Binding-site contacts:
Ligand atom C14 contacts residue ALA532 of chain 1.B at 3.3 Å (hydrophobic).
Ligand atom C11 contacts residue GLU43 of chain 1.B at 3.6 Å.
Ligand atom C13 contacts residue GLY192 of chain 1.B at 3.9 Å.
Ligand atom O3 contacts residue ARG536 of chain 1.B at 3.1 Å (salt-bridge).
Ligand atom C6 contacts residue GLU43 of chain 1.B at 3.8 Å.
Ligand atom F6 contacts residue ARG536 of chain 1.B at 3.7 Å.
Ligand atom F6 contacts residue GLU43 of chain 1.B at 3.8 Å.
Ligand atom N2 contacts residue GLU43 of chain 1.B at 3.8 Å.
Ligand atom F6 contacts residue VAL39 of chain 1.B at 3.4 Å.
Ligand atom C2 contacts residue ARG226 of chain 1.B at 3.8 Å.
Ligand atom C7 contacts residue ALA532 of chain 1.B at 3.7 Å (hydrophobic).
Ligand atom S2 contacts residue PRO40 of chain 1.B at 3.9 Å.
Ligand atom F1 contacts residue ALA532 of chain 1.B at 3.0 Å.
Ligand atom F3 contacts residue MET533 of chain 1.B at 3.8 Å.
Ligand atom F3 contacts residue HIS515 of chain 1.B at 2.9 Å.
Ligand atom C16 contacts residue ALA532 of chain 1.B at 3.3 Å (hydrophobic).
Ligand atom C3 contacts residue HIS515 of chain 1.B at 3.8 Å.
Ligand atom F1 contacts residue MET533 of chain 1.B at 3.2 Å.
Ligand atom N1 contacts residue TRP528 of chain 1.B at 3.6 Å.
Ligand atom C8 contacts residue GLU43 of chain 1.B at 3.9 Å.
Ligand atom F5 contacts residue SER45 of chain 1.B at 3.7 Å.
Ligand atom O1 contacts residue ARG226 of chain 1.B at 3.4 Å (salt-bridge).
Ligand atom F5 contacts residue HIS515 of chain 1.B at 3.0 Å.
Ligand atom F6 contacts residue LYS44 of chain 1.B at 3.8 Å.
Ligand atom F2 contacts residue ARG536 of chain 1.B at 3.0 Å.
Ligand atom O2 contacts residue TRP528 of chain 1.B at 3.6 Å.
Ligand atom S2 contacts residue ARG226 of chain 1.B at 3.8 Å.
Ligand atom O1 contacts residue ASP228 of chain 1.B at 3.7 Å.
Ligand atom O2 contacts residue ARG226 of chain 1.B at 3.8 Å.
Ligand atom F4 contacts residue HIS515 of chain 1.B at 3.5 Å.
Ligand atom C8 contacts residue ALA532 of chain 1.B at 3.7 Å (hydrophobic).
Ligand atom F4 contacts residue ARG536 of chain 1.B at 3.3 Å.
Ligand atom C17 contacts residue GLU43 of chain 1.B at 3.3 Å.
Ligand atom C4 contacts residue HIS515 of chain 1.B at 3.8 Å.
Ligand atom O2 contacts residue LYS525 of chain 1.B at 3.5 Å.
Ligand atom C12 contacts residue GLY192 of chain 1.B at 3.5 Å.
Ligand atom F5 contacts residue GLU43 of chain 1.B at 3.2 Å.
Ligand atom C12 contacts residue PRO40 of chain 1.B at 3.9 Å (hydrophobic).
Ligand atom F2 contacts residue HIS515 of chain 1.B at 3.8 Å.
Ligand atom C14 contacts residue VAL39 of chain 1.B at 3.9 Å (hydrophobic).

Sequence of chain 1.B:
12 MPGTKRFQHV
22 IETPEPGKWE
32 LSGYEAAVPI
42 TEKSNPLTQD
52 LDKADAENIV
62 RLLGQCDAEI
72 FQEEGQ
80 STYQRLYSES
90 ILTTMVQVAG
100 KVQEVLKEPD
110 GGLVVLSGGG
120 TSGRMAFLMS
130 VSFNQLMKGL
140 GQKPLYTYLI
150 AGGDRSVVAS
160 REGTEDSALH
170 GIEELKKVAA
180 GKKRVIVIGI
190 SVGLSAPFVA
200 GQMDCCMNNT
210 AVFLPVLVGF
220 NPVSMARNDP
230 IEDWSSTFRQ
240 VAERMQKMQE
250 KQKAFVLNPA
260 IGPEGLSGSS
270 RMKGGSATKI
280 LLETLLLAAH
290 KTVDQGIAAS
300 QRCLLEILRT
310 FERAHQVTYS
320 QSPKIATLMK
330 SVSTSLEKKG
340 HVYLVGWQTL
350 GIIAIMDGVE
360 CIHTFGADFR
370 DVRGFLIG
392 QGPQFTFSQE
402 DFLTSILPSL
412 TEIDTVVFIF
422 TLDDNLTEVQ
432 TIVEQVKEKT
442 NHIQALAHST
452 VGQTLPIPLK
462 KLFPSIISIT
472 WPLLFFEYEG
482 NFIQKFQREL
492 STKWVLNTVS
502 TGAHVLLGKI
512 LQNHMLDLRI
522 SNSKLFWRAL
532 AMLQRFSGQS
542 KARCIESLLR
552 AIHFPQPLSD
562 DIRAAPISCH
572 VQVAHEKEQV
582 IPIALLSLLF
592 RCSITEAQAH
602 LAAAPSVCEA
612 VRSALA

A small-molecule ligand and the protein it binds are described below.
Small molecule (SMILES): O=S(=O)(c1cccs1)N1CCN(c2ccc(C(O)(C(F)(F)F)C(F)(F)F)cc2)CC1